The small molecule below binds the protein below.
Small molecule (SMILES): Nc1ccn([C@H]2C[C@H](O[P](=O)(O)OC[C@H]3O[C@@H](n4cnc5c(N)ncnc54)C[C@@H]3O[P](=O)(O)OC[C@H]3O[C@@H](n4ccc(N)nc4=O)C[C@@H]3O)[C@@H](CO[P](=O)(O)O[C@H]3C[C@H](n4cnc5c(=O)nc(N)[nH]c54)O[C@@H]3CO[P](=O)(O)O[C@H]3C[C@H](n4ccc(N)nc4=O)O[C@@H]3CO[P](=O)(O)O[C@H]3C[C@H](n4cnc5c(=O)nc(N)[nH]c54)O[C@@H]3CO)O2)c(=O)n1

Sequence of chain 1.A:
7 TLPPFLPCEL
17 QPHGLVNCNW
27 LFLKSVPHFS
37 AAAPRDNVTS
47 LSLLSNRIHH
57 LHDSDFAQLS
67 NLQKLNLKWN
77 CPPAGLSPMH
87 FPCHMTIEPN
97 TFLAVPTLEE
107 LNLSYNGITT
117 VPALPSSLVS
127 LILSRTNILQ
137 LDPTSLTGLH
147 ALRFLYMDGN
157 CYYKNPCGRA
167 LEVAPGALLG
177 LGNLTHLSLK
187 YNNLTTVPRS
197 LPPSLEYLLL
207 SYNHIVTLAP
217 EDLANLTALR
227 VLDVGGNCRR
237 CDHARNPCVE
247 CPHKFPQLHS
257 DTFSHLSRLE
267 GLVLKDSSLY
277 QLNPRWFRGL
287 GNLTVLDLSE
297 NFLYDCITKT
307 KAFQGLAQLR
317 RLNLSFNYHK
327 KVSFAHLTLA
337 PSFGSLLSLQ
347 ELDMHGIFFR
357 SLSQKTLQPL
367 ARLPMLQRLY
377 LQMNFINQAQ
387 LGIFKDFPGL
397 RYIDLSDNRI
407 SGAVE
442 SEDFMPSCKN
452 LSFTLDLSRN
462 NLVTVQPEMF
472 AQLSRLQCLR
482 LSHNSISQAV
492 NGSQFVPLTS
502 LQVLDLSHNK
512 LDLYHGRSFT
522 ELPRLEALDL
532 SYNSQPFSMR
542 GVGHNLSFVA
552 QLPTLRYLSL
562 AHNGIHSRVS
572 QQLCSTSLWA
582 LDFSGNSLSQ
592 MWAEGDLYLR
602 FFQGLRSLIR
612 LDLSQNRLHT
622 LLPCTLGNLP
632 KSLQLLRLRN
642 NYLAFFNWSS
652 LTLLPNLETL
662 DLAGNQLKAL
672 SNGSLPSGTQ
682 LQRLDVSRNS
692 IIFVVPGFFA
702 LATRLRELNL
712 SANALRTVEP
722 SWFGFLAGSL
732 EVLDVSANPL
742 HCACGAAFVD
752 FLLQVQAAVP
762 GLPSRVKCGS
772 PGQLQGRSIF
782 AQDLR

Binding-site contacts:
Ligand atom C8 contacts residue GLY544 of chain 1.A at 3.5 Å.
Ligand atom C4 contacts residue HIS545 of chain 1.A at 3.8 Å.
Ligand atom C4 contacts residue ASP513 of chain 1.A at 3.5 Å.
Ligand atom C5' contacts residue GLY542 of chain 1.A at 3.6 Å.
Ligand atom N2 contacts residue NAG1 of chain 1.N at 3.6 Å.
Ligand atom N2 contacts residue HIS545 of chain 1.A at 3.2 Å (h-bond).
Ligand atom N4 contacts residue HIS545 of chain 1.A at 3.2 Å.
Ligand atom N7 contacts residue GLY544 of chain 1.A at 3.6 Å.
Ligand atom N4 contacts residue GLY544 of chain 1.A at 2.7 Å (h-bond).
Ligand atom C5 contacts residue GLY544 of chain 1.A at 3.6 Å.
Ligand atom N1 contacts residue NAG1 of chain 1.N at 3.8 Å.
Ligand atom C4 contacts residue GLY544 of chain 1.A at 3.6 Å.
Ligand atom C5 contacts residue TYR515 of chain 1.A at 3.7 Å (hydrophobic).
Ligand atom C6 contacts residue ARG569 of chain 1.A at 3.7 Å.
Ligand atom N3 contacts residue GLY544 of chain 1.A at 3.7 Å.
Ligand atom N1 contacts residue HIS545 of chain 1.A at 3.1 Å (h-bond).
Ligand atom N2 contacts residue ASN546 of chain 1.A at 3.3 Å.
Ligand atom C4 contacts residue VAL543 of chain 1.A at 3.9 Å (hydrophobic).
Ligand atom O2 contacts residue ASP513 of chain 1.A at 3.0 Å (salt-bridge).
Ligand atom C2 contacts residue HIS545 of chain 1.A at 3.3 Å.
Ligand atom C5 contacts residue GLY544 of chain 1.A at 3.5 Å.
Ligand atom N7 contacts residue ARG569 of chain 1.A at 3.6 Å.
Ligand atom OP2 contacts residue TYR515 of chain 1.A at 2.4 Å (h-bond).
Ligand atom O5' contacts residue GLY542 of chain 1.A at 3.6 Å (h-bond).
Ligand atom O4' contacts residue GLY544 of chain 1.A at 3.1 Å (h-bond).
Ligand atom N4 contacts residue ASP513 of chain 1.A at 2.9 Å (salt-bridge).
Ligand atom N3 contacts residue ASP513 of chain 1.A at 2.5 Å (salt-bridge).
Ligand atom O6 contacts residue ARG569 of chain 1.A at 3.3 Å.
Ligand atom C2' contacts residue TYR515 of chain 1.A at 3.5 Å (hydrophobic).
Ligand atom C4 contacts residue GLY544 of chain 1.A at 3.5 Å.
Ligand atom O6 contacts residue VAL570 of chain 1.A at 3.4 Å (h-bond).
Ligand atom N3 contacts residue TYR515 of chain 1.A at 3.6 Å.
Ligand atom N9 contacts residue GLY544 of chain 1.A at 3.5 Å.
Ligand atom P contacts residue TYR515 of chain 1.A at 3.3 Å.
Ligand atom O5' contacts residue TYR515 of chain 1.A at 3.1 Å (h-bond).
Ligand atom C2 contacts residue NAG1 of chain 1.N at 3.6 Å.
Ligand atom C4 contacts residue TYR515 of chain 1.A at 3.6 Å (hydrophobic).
Ligand atom N3 contacts residue HIS545 of chain 1.A at 3.7 Å.
Ligand atom C5 contacts residue VAL543 of chain 1.A at 3.4 Å (hydrophobic).
Ligand atom C2 contacts residue ASP513 of chain 1.A at 3.2 Å.